Sequence of chain 2.B:
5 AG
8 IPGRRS

Sequence of chain 2.A:
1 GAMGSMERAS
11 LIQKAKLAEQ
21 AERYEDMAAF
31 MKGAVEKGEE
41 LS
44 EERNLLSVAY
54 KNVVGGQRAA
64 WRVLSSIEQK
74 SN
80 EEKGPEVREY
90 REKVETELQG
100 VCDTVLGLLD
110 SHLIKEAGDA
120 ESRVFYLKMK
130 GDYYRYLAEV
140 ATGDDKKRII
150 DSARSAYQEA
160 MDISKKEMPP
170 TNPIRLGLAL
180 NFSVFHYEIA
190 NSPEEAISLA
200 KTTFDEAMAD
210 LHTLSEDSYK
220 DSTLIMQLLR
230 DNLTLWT

Binding-site contacts:
Ligand atom C21 contacts residue ILE173 of chain 2.A at 3.6 Å (hydrophobic).
Ligand atom C10 contacts residue PEG1 of chain 2.G at 3.3 Å.
Ligand atom C02 contacts residue LYS127 of chain 2.A at 1.4 Å.
Ligand atom C13 contacts residue ARG12 of chain 2.B at 3.9 Å.
Ligand atom C15 contacts residue LEU223 of chain 2.A at 3.4 Å (hydrophobic).
Ligand atom C05 contacts residue PHE124 of chain 2.A at 3.9 Å (hydrophobic).
Ligand atom C17 contacts residue ARG12 of chain 2.B at 3.7 Å.
Ligand atom C21 contacts residue LYS127 of chain 2.A at 3.0 Å.
Ligand atom C20 contacts residue ILE173 of chain 2.A at 3.5 Å (hydrophobic).
Ligand atom N12 contacts residue ARG11 of chain 2.B at 3.7 Å.
Ligand atom N12 contacts residue ARG12 of chain 2.B at 3.9 Å.
Ligand atom C21 contacts residue PRO172 of chain 2.A at 3.3 Å (hydrophobic).
Ligand atom C04 contacts residue LYS127 of chain 2.A at 3.7 Å.
Ligand atom C04 contacts residue ILE173 of chain 2.A at 3.5 Å (hydrophobic).
Ligand atom C11 contacts residue PRO9 of chain 2.B at 3.6 Å (hydrophobic).
Ligand atom C14 contacts residue ILE8 of chain 2.B at 3.9 Å (hydrophobic).
Ligand atom C20 contacts residue PRO172 of chain 2.A at 3.5 Å (hydrophobic).
Ligand atom C03 contacts residue ILE173 of chain 2.A at 3.6 Å (hydrophobic).
Ligand atom C10 contacts residue ARG12 of chain 2.B at 3.9 Å.
Ligand atom C05 contacts residue ILE173 of chain 2.A at 3.4 Å (hydrophobic).
Ligand atom C16 contacts residue ASP220 of chain 2.A at 3.7 Å.
Ligand atom C14 contacts residue ARG12 of chain 2.B at 3.9 Å.
Ligand atom C16 contacts residue ILE224 of chain 2.A at 3.7 Å (hydrophobic).
Ligand atom C21 contacts residue ILE8 of chain 2.B at 4.0 Å (hydrophobic).
Ligand atom C02 contacts residue ILE8 of chain 2.B at 3.9 Å (hydrophobic).
Ligand atom O08 contacts residue PRO172 of chain 2.A at 3.2 Å.
Ligand atom C03 contacts residue LYS127 of chain 2.A at 2.5 Å.
Ligand atom N12 contacts residue GLY10 of chain 2.B at 3.9 Å.
Ligand atom N09 contacts residue ARG12 of chain 2.B at 3.8 Å.
Ligand atom C18 contacts residue ARG12 of chain 2.B at 3.7 Å.
Ligand atom O19 contacts residue ASN47 of chain 2.A at 3.3 Å (h-bond).
Ligand atom C11 contacts residue GLY10 of chain 2.B at 3.2 Å.
Ligand atom C16 contacts residue ARG12 of chain 2.B at 3.9 Å.
Ligand atom C04 contacts residue ASN47 of chain 2.A at 4.0 Å.
Ligand atom O08 contacts residue ARG12 of chain 2.B at 3.9 Å.
Ligand atom C04 contacts residue PHE124 of chain 2.A at 3.6 Å (hydrophobic).
Ligand atom C06 contacts residue ILE173 of chain 2.A at 3.4 Å (hydrophobic).
Ligand atom N12 contacts residue PRO9 of chain 2.B at 3.1 Å (h-bond).
Ligand atom C15 contacts residue ILE224 of chain 2.A at 3.5 Å (hydrophobic).
Ligand atom C05 contacts residue ASN47 of chain 2.A at 3.4 Å.

The small molecule below binds the protein below.
Small molecule (SMILES): O=Cc1ccc(S(=O)(=O)N2CCNc3ccccc32)cc1